Binding-site contacts:
Ligand atom O6 contacts residue ASN76 of chain 1.B at 3.7 Å.
Ligand atom O5 contacts residue ASN76 of chain 1.B at 2.4 Å (h-bond).
Ligand atom C5 contacts residue ASN76 of chain 1.B at 3.4 Å.
Ligand atom C6 contacts residue ASN76 of chain 1.B at 3.2 Å.
Ligand atom O7 contacts residue THR47 of chain 1.B at 4.4 Å.
Ligand atom C4 contacts residue ASN76 of chain 1.B at 4.1 Å.
Ligand atom C2 contacts residue ASN76 of chain 1.B at 2.5 Å.
Ligand atom C1 contacts residue ASN76 of chain 1.B at 1.4 Å.
Ligand atom N2 contacts residue ASN76 of chain 1.B at 3.1 Å (h-bond).
Ligand atom C8 contacts residue ASN76 of chain 1.B at 3.5 Å.
Ligand atom C7 contacts residue ASN76 of chain 1.B at 3.6 Å.
Ligand atom C3 contacts residue ASN76 of chain 1.B at 3.8 Å.

The small molecule below binds the protein below.
Small molecule (SMILES): CC(=O)N[C@@H]1[C@@H](O)[C@H](O)[C@@H](CO)O[C@H]1O

Sequence of chain 1.B:
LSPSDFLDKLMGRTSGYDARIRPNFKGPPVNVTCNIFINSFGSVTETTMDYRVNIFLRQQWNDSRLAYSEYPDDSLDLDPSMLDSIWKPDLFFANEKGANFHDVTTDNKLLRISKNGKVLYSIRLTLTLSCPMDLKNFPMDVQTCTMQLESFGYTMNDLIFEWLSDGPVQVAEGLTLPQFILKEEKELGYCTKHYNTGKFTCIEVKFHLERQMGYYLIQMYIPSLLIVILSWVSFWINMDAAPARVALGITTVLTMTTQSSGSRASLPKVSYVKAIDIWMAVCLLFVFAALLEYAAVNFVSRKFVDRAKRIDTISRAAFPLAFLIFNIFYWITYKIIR